The small molecule below binds the protein below.
Small molecule (SMILES): CC(=O)N[C@@H]1[C@@H](O)[C@H](O)[C@@H](CO)O[C@H]1O

Binding-site contacts:
Ligand atom C5 contacts residue ASN318 of chain 1.B at 3.2 Å.
Ligand atom C1 contacts residue ASN318 of chain 1.B at 1.4 Å.
Ligand atom O5 contacts residue ASN318 of chain 1.B at 2.5 Å (h-bond).
Ligand atom N2 contacts residue ASN318 of chain 1.B at 3.7 Å.
Ligand atom C4 contacts residue ASN318 of chain 1.B at 3.7 Å.
Ligand atom C6 contacts residue ASN318 of chain 1.B at 3.4 Å.
Ligand atom O3 contacts residue ASN318 of chain 1.B at 2.4 Å (h-bond).
Ligand atom O3 contacts residue THR320 of chain 1.B at 4.2 Å.
Ligand atom C2 contacts residue ASN318 of chain 1.B at 2.4 Å.
Ligand atom O3 contacts residue LYS319 of chain 1.B at 3.7 Å.
Ligand atom C3 contacts residue ASN318 of chain 1.B at 3.0 Å.
Ligand atom C8 contacts residue ASN318 of chain 1.B at 4.2 Å.

Sequence of chain 1.B:
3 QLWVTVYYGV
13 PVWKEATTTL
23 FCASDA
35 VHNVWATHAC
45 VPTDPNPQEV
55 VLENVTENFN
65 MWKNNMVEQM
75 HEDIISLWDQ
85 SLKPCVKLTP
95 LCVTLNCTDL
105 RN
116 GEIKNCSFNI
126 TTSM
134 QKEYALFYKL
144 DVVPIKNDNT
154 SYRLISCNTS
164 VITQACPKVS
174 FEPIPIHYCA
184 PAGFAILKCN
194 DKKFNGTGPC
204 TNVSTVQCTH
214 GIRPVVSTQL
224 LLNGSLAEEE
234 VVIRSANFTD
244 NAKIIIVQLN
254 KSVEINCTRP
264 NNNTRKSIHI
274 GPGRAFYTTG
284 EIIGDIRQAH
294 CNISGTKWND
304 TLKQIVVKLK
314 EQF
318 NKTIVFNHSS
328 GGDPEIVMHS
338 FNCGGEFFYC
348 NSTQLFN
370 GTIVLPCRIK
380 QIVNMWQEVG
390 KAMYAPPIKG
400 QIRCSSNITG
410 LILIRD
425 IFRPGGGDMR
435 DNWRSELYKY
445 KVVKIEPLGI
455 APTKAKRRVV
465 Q